A protein and the small-molecule ligand that binds it are described below.
Small molecule (SMILES): CC(=O)N[C@@H]1[C@@H](O)[C@H](O)[C@@H](CO)O[C@H]1O

Sequence of chain 1.C:
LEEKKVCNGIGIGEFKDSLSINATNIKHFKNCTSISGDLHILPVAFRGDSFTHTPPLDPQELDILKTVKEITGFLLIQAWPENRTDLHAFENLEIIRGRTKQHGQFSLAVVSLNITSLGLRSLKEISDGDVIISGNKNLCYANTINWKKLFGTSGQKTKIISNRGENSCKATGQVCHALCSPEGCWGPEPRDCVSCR

Binding-site contacts:
Ligand atom O7 contacts residue LYS30 of chain 1.C at 4.0 Å.
Ligand atom C1 contacts residue ASN31 of chain 1.C at 1.6 Å.
Ligand atom C2 contacts residue ASN31 of chain 1.C at 2.5 Å.
Ligand atom C1 contacts residue LYS30 of chain 1.C at 4.5 Å.
Ligand atom C3 contacts residue ASN31 of chain 1.C at 3.7 Å.
Ligand atom C4 contacts residue ASN31 of chain 1.C at 3.8 Å.
Ligand atom C6 contacts residue ASN31 of chain 1.C at 4.1 Å.
Ligand atom O7 contacts residue ASN31 of chain 1.C at 2.7 Å (h-bond).
Ligand atom C7 contacts residue ASN31 of chain 1.C at 3.4 Å.
Ligand atom C8 contacts residue LYS30 of chain 1.C at 4.3 Å.
Ligand atom O5 contacts residue ASN31 of chain 1.C at 1.8 Å (h-bond).
Ligand atom N2 contacts residue ASN31 of chain 1.C at 3.3 Å (h-bond).
Ligand atom C7 contacts residue LYS30 of chain 1.C at 4.2 Å.
Ligand atom C5 contacts residue ASN31 of chain 1.C at 3.2 Å.